Binding-site contacts:
Ligand atom C9 contacts residue GLY292 of chain 1.A at 3.4 Å.
Ligand atom C3 contacts residue GLN135 of chain 1.A at 3.3 Å.
Ligand atom C26 contacts residue ASP94 of chain 1.A at 3.4 Å.
Ligand atom N39 contacts residue GLY96 of chain 1.A at 2.9 Å (h-bond).
Ligand atom C28 contacts residue GLN135 of chain 1.A at 3.5 Å.
Ligand atom N39 contacts residue ASP290 of chain 1.A at 2.7 Å (salt-bridge).
Ligand atom C7 contacts residue THR134 of chain 1.A at 3.6 Å.
Ligand atom C13 contacts residue GLY96 of chain 1.A at 3.0 Å.
Ligand atom C10 contacts residue THR134 of chain 1.A at 3.5 Å.
Ligand atom C33 contacts residue THR294 of chain 1.A at 3.3 Å.
Ligand atom C27 contacts residue GLY96 of chain 1.A at 3.4 Å.
Ligand atom C2 contacts residue ARG297 of chain 1.A at 3.6 Å.
Ligand atom O43 contacts residue SER97 of chain 1.A at 3.5 Å.
Ligand atom C27 contacts residue ASP290 of chain 1.A at 3.6 Å.
Ligand atom O43 contacts residue GLY96 of chain 1.A at 3.5 Å (h-bond).
Ligand atom C8 contacts residue GLN135 of chain 1.A at 3.4 Å.
Ligand atom C15 contacts residue GLN135 of chain 1.A at 3.4 Å.
Ligand atom O41 contacts residue TYR133 of chain 1.A at 3.6 Å.
Ligand atom C3 contacts residue PHE170 of chain 1.A at 3.6 Å (hydrophobic).
Ligand atom O42 contacts residue THR294 of chain 1.A at 3.0 Å (h-bond).
Ligand atom C33 contacts residue GLY73 of chain 1.A at 3.6 Å.
Ligand atom C26 contacts residue GLY292 of chain 1.A at 3.5 Å.
Ligand atom C24 contacts residue GLY292 of chain 1.A at 3.4 Å.
Ligand atom C29 contacts residue THR294 of chain 1.A at 3.5 Å.
Ligand atom C12 contacts residue PRO132 of chain 1.A at 3.5 Å (hydrophobic).
Ligand atom C9 contacts residue LEU92 of chain 1.A at 3.4 Å (hydrophobic).
Ligand atom C24 contacts residue GLY75 of chain 1.A at 3.6 Å.
Ligand atom C14 contacts residue GLY292 of chain 1.A at 3.2 Å.
Ligand atom O43 contacts residue TYR133 of chain 1.A at 3.6 Å.
Ligand atom N38 contacts residue GLY292 of chain 1.A at 3.0 Å (h-bond).
Ligand atom C7 contacts residue GLN135 of chain 1.A at 3.5 Å.
Ligand atom O41 contacts residue GLN135 of chain 1.A at 3.1 Å (h-bond).
Ligand atom C25 contacts residue VAL131 of chain 1.A at 3.5 Å (hydrophobic).
Ligand atom O41 contacts residue THR134 of chain 1.A at 3.4 Å (h-bond).
Ligand atom C17 contacts residue GLY292 of chain 1.A at 3.6 Å.
Ligand atom O43 contacts residue ASP94 of chain 1.A at 2.6 Å (salt-bridge).
Ligand atom C34 contacts residue ASP290 of chain 1.A at 3.4 Å.
Ligand atom C16 contacts residue GLN135 of chain 1.A at 3.6 Å.
Ligand atom C36 contacts residue ASP94 of chain 1.A at 3.6 Å.
Ligand atom C5 contacts residue ARG297 of chain 1.A at 3.6 Å.

A protein and the small-molecule ligand that binds it are described below.
Small molecule (SMILES): CCCCN(CCCC)C(=O)n1cc(C(=O)N[C@@H](Cc2ccccc2)[C@H](O)CNCc2cccc(OC)c2)c2ccccc21

Sequence of chain 1.A:
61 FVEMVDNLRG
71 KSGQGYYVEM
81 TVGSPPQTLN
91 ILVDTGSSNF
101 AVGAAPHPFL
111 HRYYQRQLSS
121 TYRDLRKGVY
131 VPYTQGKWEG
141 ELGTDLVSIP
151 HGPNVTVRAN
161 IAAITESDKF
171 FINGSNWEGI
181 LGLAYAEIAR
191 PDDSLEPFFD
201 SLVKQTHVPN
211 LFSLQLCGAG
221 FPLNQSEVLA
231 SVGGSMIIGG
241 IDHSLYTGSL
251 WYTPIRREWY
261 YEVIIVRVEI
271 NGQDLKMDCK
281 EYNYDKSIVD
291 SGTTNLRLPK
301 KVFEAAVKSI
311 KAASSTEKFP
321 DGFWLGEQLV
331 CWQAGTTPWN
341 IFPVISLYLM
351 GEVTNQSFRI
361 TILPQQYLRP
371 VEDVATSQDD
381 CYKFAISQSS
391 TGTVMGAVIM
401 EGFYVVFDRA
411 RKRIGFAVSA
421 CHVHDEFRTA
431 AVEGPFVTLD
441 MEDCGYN